A protein and the small-molecule ligand that binds it are described below.
Small molecule (SMILES): CCCCOc1ccc(OCCCN2CCOCC2)cc1

Binding-site contacts:
Ligand atom C7 contacts residue ILE56 of chain 1.A at 4.0 Å (hydrophobic).
Ligand atom C14 contacts residue LEU39 of chain 1.A at 4.0 Å (hydrophobic).
Ligand atom C10 contacts residue ILE84 of chain 1.A at 3.4 Å (hydrophobic).
Ligand atom O20 contacts residue LYS69 of chain 1.A at 3.3 Å.
Ligand atom C21 contacts residue LYS69 of chain 1.A at 3.4 Å.
Ligand atom C18 contacts residue LYS60 of chain 1.A at 3.9 Å.
Ligand atom C3 contacts residue PHE105 of chain 1.A at 3.6 Å (hydrophobic).
Ligand atom C4 contacts residue LEU46 of chain 1.A at 4.1 Å (hydrophobic).
Ligand atom C1 contacts residue LEU46 of chain 1.A at 4.0 Å (hydrophobic).
Ligand atom C2 contacts residue VAL92 of chain 1.A at 4.0 Å (hydrophobic).
Ligand atom O20 contacts residue LYS60 of chain 1.A at 4.0 Å.
Ligand atom C8 contacts residue VAL41 of chain 1.A at 3.8 Å (hydrophobic).
Ligand atom C1 contacts residue LEU103 of chain 1.A at 3.9 Å (hydrophobic).
Ligand atom C15 contacts residue ILE71 of chain 1.A at 4.0 Å (hydrophobic).
Ligand atom C1 contacts residue LEU54 of chain 1.A at 3.8 Å (hydrophobic).
Ligand atom C4 contacts residue ILE56 of chain 1.A at 3.6 Å (hydrophobic).
Ligand atom C7 contacts residue PHE105 of chain 1.A at 3.7 Å (hydrophobic).
Ligand atom C9 contacts residue VAL92 of chain 1.A at 3.6 Å (hydrophobic).
Ligand atom C10 contacts residue MET107 of chain 1.A at 3.6 Å (hydrophobic).
Ligand atom C4 contacts residue PHE105 of chain 1.A at 3.9 Å (hydrophobic).
Ligand atom C11 contacts residue ILE71 of chain 1.A at 3.5 Å (hydrophobic).
Ligand atom C2 contacts residue LEU54 of chain 1.A at 3.6 Å (hydrophobic).
Ligand atom C8 contacts residue LEU58 of chain 1.A at 4.0 Å (hydrophobic).
Ligand atom C19 contacts residue LYS60 of chain 1.A at 3.7 Å.
Ligand atom C10 contacts residue ILE71 of chain 1.A at 3.7 Å (hydrophobic).
Ligand atom C13 contacts residue MET107 of chain 1.A at 3.6 Å (hydrophobic).
Ligand atom C9 contacts residue ILE84 of chain 1.A at 3.6 Å (hydrophobic).
Ligand atom C17 contacts residue ILE71 of chain 1.A at 4.1 Å (hydrophobic).
Ligand atom C9 contacts residue ILE56 of chain 1.A at 3.9 Å (hydrophobic).
Ligand atom C9 contacts residue MET107 of chain 1.A at 4.0 Å (hydrophobic).
Ligand atom C6 contacts residue ILE56 of chain 1.A at 3.8 Å (hydrophobic).
Ligand atom C18 contacts residue PRO38 of chain 1.A at 3.8 Å (hydrophobic).
Ligand atom O5 contacts residue PHE105 of chain 1.A at 3.3 Å.
Ligand atom C1 contacts residue VAL94 of chain 1.A at 3.9 Å (hydrophobic).
Ligand atom C6 contacts residue PHE105 of chain 1.A at 3.5 Å (hydrophobic).
Ligand atom O12 contacts residue ILE71 of chain 1.A at 3.4 Å.
Ligand atom C11 contacts residue MET107 of chain 1.A at 3.8 Å (hydrophobic).
Ligand atom O5 contacts residue ILE56 of chain 1.A at 3.8 Å.
Ligand atom O20 contacts residue GLU62 of chain 1.A at 3.9 Å.
Ligand atom C19 contacts residue PRO38 of chain 1.A at 4.1 Å (hydrophobic).

Sequence of chain 1.A:
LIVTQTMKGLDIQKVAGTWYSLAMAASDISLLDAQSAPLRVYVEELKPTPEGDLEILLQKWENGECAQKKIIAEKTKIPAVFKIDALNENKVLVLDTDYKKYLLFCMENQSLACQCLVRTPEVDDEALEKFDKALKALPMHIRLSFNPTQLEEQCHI